The protein below binds the small molecule below.
Small molecule (SMILES): O=C(O)CBr

Sequence of chain 1.B:
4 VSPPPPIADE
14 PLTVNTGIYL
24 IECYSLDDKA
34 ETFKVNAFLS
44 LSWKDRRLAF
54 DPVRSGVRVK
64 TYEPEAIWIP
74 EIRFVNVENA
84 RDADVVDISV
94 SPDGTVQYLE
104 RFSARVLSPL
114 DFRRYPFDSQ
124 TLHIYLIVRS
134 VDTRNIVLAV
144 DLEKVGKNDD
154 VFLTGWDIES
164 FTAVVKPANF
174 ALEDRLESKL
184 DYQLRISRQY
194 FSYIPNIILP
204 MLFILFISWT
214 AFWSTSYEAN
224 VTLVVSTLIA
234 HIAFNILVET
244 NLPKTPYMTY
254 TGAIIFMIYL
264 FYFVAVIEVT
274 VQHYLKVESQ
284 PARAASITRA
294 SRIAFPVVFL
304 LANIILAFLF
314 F

Sequence of chain 1.A:
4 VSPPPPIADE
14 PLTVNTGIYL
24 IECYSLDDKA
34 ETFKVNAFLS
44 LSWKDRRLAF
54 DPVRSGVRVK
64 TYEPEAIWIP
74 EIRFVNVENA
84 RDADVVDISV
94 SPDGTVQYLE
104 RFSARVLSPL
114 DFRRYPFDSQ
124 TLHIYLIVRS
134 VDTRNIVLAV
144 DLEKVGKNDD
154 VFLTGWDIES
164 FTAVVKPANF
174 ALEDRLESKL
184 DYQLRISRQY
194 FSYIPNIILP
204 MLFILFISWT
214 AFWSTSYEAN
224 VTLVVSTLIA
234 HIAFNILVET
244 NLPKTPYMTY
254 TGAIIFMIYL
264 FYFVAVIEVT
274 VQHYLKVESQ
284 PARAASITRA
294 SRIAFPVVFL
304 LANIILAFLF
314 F

Binding-site contacts:
Ligand atom C2 contacts residue VAL78 of chain 1.B at 4.0 Å (hydrophobic).
Ligand atom O1 contacts residue GLU180 of chain 1.B at 3.2 Å (salt-bridge).
Ligand atom C2 contacts residue ILE130 of chain 1.B at 3.7 Å (hydrophobic).
Ligand atom O2 contacts residue ILE130 of chain 1.B at 4.2 Å.
Ligand atom C1 contacts residue GLU180 of chain 1.B at 4.4 Å.
Ligand atom BR2 contacts residue LEU175 of chain 1.B at 3.8 Å.
Ligand atom O1 contacts residue ARG76 of chain 1.B at 3.4 Å (salt-bridge).
Ligand atom C2 contacts residue ILE24 of chain 1.A at 4.2 Å (hydrophobic).
Ligand atom O2 contacts residue PHE41 of chain 1.A at 3.3 Å.
Ligand atom BR2 contacts residue PHE41 of chain 1.A at 4.5 Å.
Ligand atom O2 contacts residue ARG76 of chain 1.B at 3.3 Å (salt-bridge).
Ligand atom O2 contacts residue ARG104 of chain 1.A at 3.0 Å (salt-bridge).
Ligand atom BR2 contacts residue VAL78 of chain 1.B at 4.5 Å.
Ligand atom C1 contacts residue PHE41 of chain 1.A at 3.7 Å (hydrophobic).
Ligand atom O1 contacts residue ILE130 of chain 1.B at 3.3 Å.
Ligand atom O2 contacts residue ILE24 of chain 1.A at 4.1 Å.
Ligand atom C1 contacts residue ILE130 of chain 1.B at 3.5 Å (hydrophobic).
Ligand atom C1 contacts residue ARG104 of chain 1.A at 3.7 Å.
Ligand atom BR2 contacts residue ILE24 of chain 1.A at 3.7 Å.
Ligand atom C2 contacts residue ARG104 of chain 1.A at 3.5 Å.
Ligand atom O1 contacts residue PHE41 of chain 1.A at 3.8 Å.
Ligand atom C1 contacts residue ARG76 of chain 1.B at 4.0 Å.
Ligand atom BR2 contacts residue ILE130 of chain 1.B at 4.4 Å.